Binding-site contacts:
Ligand atom OAC contacts residue ARG34 of chain 1.A at 3.2 Å (salt-bridge).
Ligand atom CAJ contacts residue ARG34 of chain 1.A at 4.2 Å.
Ligand atom NAG contacts residue NAP1 of chain 1.E at 2.8 Å (h-bond).
Ligand atom NAE contacts residue NAP1 of chain 1.E at 2.8 Å (h-bond).
Ligand atom OAC contacts residue LEU228 of chain 1.A at 4.3 Å.
Ligand atom CAH contacts residue NAP1 of chain 1.E at 3.5 Å.
Ligand atom NAB contacts residue SER115 of chain 1.A at 2.9 Å (h-bond).
Ligand atom OAC contacts residue PHE117 of chain 1.A at 3.9 Å.
Ligand atom NAF contacts residue ASP181 of chain 1.A at 3.8 Å.
Ligand atom CAH contacts residue PHE117 of chain 1.A at 3.6 Å (hydrophobic).
Ligand atom CAD contacts residue ASP181 of chain 1.A at 4.3 Å.
Ligand atom NAG contacts residue PHE117 of chain 1.A at 3.8 Å.
Ligand atom NAF contacts residue TYR194 of chain 1.A at 3.0 Å (h-bond).
Ligand atom CAA contacts residue NAP1 of chain 1.E at 3.5 Å.
Ligand atom CAA contacts residue PHE117 of chain 1.A at 4.1 Å (hydrophobic).
Ligand atom CAD contacts residue PHE117 of chain 1.A at 3.7 Å (hydrophobic).
Ligand atom CAI contacts residue SER115 of chain 1.A at 3.9 Å.
Ligand atom CAJ contacts residue NAP1 of chain 1.E at 3.5 Å.
Ligand atom NAE contacts residue TYR194 of chain 1.A at 3.6 Å (h-bond).
Ligand atom CAA contacts residue PRO230 of chain 1.A at 3.8 Å (hydrophobic).
Ligand atom CAJ contacts residue PHE117 of chain 1.A at 3.6 Å (hydrophobic).
Ligand atom NAE contacts residue SER115 of chain 1.A at 4.0 Å.
Ligand atom NAF contacts residue NAP1 of chain 1.E at 3.4 Å.
Ligand atom NAB contacts residue PHE117 of chain 1.A at 3.5 Å.
Ligand atom CAK contacts residue TYR194 of chain 1.A at 3.6 Å (hydrophobic).
Ligand atom CAI contacts residue NAP1 of chain 1.E at 3.4 Å.
Ligand atom CAD contacts residue NAP1 of chain 1.E at 3.1 Å.
Ligand atom OAC contacts residue PRO230 of chain 1.A at 3.6 Å.
Ligand atom NAE contacts residue PHE117 of chain 1.A at 3.6 Å.
Ligand atom CAK contacts residue PHE117 of chain 1.A at 3.5 Å (hydrophobic).
Ligand atom CAK contacts residue NAP1 of chain 1.E at 3.7 Å.
Ligand atom NAF contacts residue PHE117 of chain 1.A at 3.6 Å.
Ligand atom CAL contacts residue PHE117 of chain 1.A at 3.7 Å (hydrophobic).
Ligand atom CAD contacts residue TYR194 of chain 1.A at 4.1 Å (hydrophobic).
Ligand atom CAI contacts residue PHE117 of chain 1.A at 3.4 Å (hydrophobic).
Ligand atom OAC contacts residue NAP1 of chain 1.E at 3.4 Å (h-bond).
Ligand atom NAB contacts residue NAP1 of chain 1.E at 3.1 Å (h-bond).
Ligand atom CAL contacts residue NAP1 of chain 1.E at 3.6 Å.

Sequence of chain 1.A:
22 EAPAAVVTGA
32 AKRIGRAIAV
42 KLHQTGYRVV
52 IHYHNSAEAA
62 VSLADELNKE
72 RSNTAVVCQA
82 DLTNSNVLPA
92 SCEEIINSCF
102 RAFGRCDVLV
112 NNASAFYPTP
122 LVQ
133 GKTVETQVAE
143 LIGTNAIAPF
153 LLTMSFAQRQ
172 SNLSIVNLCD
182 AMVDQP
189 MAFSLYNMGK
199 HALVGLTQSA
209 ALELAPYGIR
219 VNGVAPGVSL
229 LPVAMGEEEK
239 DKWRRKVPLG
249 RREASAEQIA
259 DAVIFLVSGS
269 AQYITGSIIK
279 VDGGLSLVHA

A protein and the small-molecule ligand that binds it are described below.
Small molecule (SMILES): Cc1c[nH]c2nc(N)[nH]c(=O)c12